Binding-site contacts:
Ligand atom C1 contacts residue PHE80 of chain 1.B at 3.6 Å (hydrophobic).
Ligand atom O3 contacts residue LYS106 of chain 1.B at 3.2 Å (salt-bridge).
Ligand atom C2 contacts residue HIS220 of chain 1.B at 1.5 Å.
Ligand atom C2 contacts residue GLY55 of chain 1.B at 3.9 Å.
Ligand atom O2 contacts residue GLY54 of chain 1.B at 4.3 Å.
Ligand atom C3 contacts residue HIS220 of chain 1.B at 2.4 Å.
Ligand atom O3 contacts residue HIS220 of chain 1.B at 3.6 Å.
Ligand atom O2 contacts residue PHE80 of chain 1.B at 3.5 Å.
Ligand atom C3 contacts residue HIS58 of chain 1.B at 3.7 Å.
Ligand atom O2 contacts residue HIS220 of chain 1.B at 2.4 Å (h-bond).
Ligand atom C2 contacts residue PHE80 of chain 1.B at 4.1 Å (hydrophobic).
Ligand atom C2 contacts residue HIS58 of chain 1.B at 3.5 Å.
Ligand atom C1 contacts residue THR81 of chain 1.B at 4.2 Å.
Ligand atom C3 contacts residue LYS106 of chain 1.B at 3.8 Å.
Ligand atom C1 contacts residue ASP111 of chain 1.B at 3.2 Å.
Ligand atom O3 contacts residue ASP111 of chain 1.B at 2.7 Å (salt-bridge).
Ligand atom O2 contacts residue THR81 of chain 1.B at 3.9 Å.
Ligand atom C2 contacts residue ASP111 of chain 1.B at 4.2 Å.
Ligand atom C1 contacts residue HIS220 of chain 1.B at 2.5 Å.
Ligand atom O3 contacts residue GLY54 of chain 1.B at 3.3 Å.
Ligand atom O3 contacts residue GLY55 of chain 1.B at 2.9 Å (h-bond).
Ligand atom O1 contacts residue TYR108 of chain 1.B at 3.7 Å.
Ligand atom O1 contacts residue HIS220 of chain 1.B at 2.8 Å (h-bond).
Ligand atom C1 contacts residue SER82 of chain 1.B at 3.9 Å.
Ligand atom C3 contacts residue GLY55 of chain 1.B at 4.0 Å.
Ligand atom O1 contacts residue ASP111 of chain 1.B at 2.6 Å (salt-bridge).
Ligand atom O2 contacts residue HIS58 of chain 1.B at 2.8 Å (h-bond).
Ligand atom C3 contacts residue ILE219 of chain 1.B at 4.4 Å (hydrophobic).
Ligand atom O1 contacts residue PHE80 of chain 1.B at 4.5 Å.
Ligand atom O3 contacts residue HIS58 of chain 1.B at 4.1 Å.
Ligand atom C3 contacts residue TYR108 of chain 1.B at 3.9 Å (hydrophobic).
Ligand atom C1 contacts residue GLY55 of chain 1.B at 4.1 Å.
Ligand atom O2 contacts residue GLY55 of chain 1.B at 3.0 Å (h-bond).
Ligand atom C3 contacts residue ASP111 of chain 1.B at 3.4 Å.

Sequence of chain 1.B:
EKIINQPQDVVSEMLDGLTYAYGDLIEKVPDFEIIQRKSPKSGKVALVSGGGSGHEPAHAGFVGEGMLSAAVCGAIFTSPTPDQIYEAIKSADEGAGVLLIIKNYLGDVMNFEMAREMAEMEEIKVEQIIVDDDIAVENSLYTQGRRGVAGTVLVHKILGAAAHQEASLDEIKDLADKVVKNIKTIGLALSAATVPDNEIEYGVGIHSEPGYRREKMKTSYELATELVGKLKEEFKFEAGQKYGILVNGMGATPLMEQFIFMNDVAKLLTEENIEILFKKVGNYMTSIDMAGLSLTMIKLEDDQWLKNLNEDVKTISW

This small molecule binds to this protein.
Small molecule (SMILES): O=C(CO)CO